A small-molecule ligand and the protein it binds are described below.
Small molecule (SMILES): Cc1cc(CCCCCCCOc2ccc(C3=NCCO3)cc2)on1

Sequence of chain 31.C:
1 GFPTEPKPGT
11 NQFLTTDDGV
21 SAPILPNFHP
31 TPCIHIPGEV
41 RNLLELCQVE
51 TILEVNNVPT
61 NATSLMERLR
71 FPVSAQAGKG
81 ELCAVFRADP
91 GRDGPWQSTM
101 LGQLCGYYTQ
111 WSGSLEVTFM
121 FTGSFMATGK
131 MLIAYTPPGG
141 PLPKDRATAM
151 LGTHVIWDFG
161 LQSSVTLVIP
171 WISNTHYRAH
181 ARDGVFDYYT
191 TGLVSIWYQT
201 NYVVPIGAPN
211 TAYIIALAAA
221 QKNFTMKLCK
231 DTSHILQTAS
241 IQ

Sequence of chain 35.C:
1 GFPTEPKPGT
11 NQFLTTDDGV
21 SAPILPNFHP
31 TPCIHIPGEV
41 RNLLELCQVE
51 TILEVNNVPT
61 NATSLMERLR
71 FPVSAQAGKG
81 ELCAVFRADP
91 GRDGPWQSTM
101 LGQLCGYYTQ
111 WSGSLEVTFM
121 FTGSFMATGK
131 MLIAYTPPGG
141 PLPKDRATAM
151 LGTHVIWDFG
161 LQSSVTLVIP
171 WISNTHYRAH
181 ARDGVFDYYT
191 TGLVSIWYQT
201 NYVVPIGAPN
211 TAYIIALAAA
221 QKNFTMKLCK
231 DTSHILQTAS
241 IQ

Binding-site contacts:
Ligand atom C3C contacts residue PHE135 of chain 35.A at 3.8 Å (hydrophobic).
Ligand atom C2A contacts residue ASP112 of chain 35.A at 3.8 Å.
Ligand atom C4B contacts residue ILE113 of chain 35.A at 4.0 Å (hydrophobic).
Ligand atom C2B contacts residue TYR201 of chain 35.A at 3.5 Å (hydrophobic).
Ligand atom C5A contacts residue ASN228 of chain 35.A at 4.0 Å.
Ligand atom C5B contacts residue ASP112 of chain 35.A at 4.0 Å.
Ligand atom C2C contacts residue PHE155 of chain 35.A at 3.9 Å (hydrophobic).
Ligand atom C6C contacts residue TYR201 of chain 35.A at 3.9 Å (hydrophobic).
Ligand atom C4A contacts residue THR114 of chain 35.A at 3.5 Å.
Ligand atom N3A contacts residue ILE113 of chain 35.A at 3.8 Å.
Ligand atom C4C contacts residue PHE135 of chain 35.A at 3.8 Å (hydrophobic).
Ligand atom C5C contacts residue ILE111 of chain 35.A at 3.8 Å (hydrophobic).
Ligand atom C2B contacts residue TRP203 of chain 35.A at 4.0 Å (hydrophobic).
Ligand atom C5B contacts residue ILE113 of chain 35.A at 3.5 Å (hydrophobic).
Ligand atom C4B contacts residue TRP203 of chain 35.A at 3.5 Å (hydrophobic).
Ligand atom C31 contacts residue VAL179 of chain 35.A at 3.3 Å (hydrophobic).
Ligand atom O1A contacts residue ASN228 of chain 35.A at 3.7 Å.
Ligand atom N2 contacts residue PHE155 of chain 35.A at 3.5 Å.
Ligand atom O1B contacts residue TYR201 of chain 35.A at 3.4 Å.
Ligand atom O1A contacts residue TRP203 of chain 35.A at 3.3 Å.
Ligand atom C3B contacts residue ASN228 of chain 35.A at 4.0 Å.
Ligand atom C3B contacts residue TRP203 of chain 35.A at 3.1 Å (hydrophobic).
Ligand atom C2A contacts residue TRP203 of chain 35.A at 3.6 Å (hydrophobic).
Ligand atom C5C contacts residue PHE135 of chain 35.A at 3.5 Å (hydrophobic).
Ligand atom C31 contacts residue PRO177 of chain 35.A at 3.9 Å (hydrophobic).
Ligand atom C5 contacts residue PHE233 of chain 35.A at 4.0 Å (hydrophobic).
Ligand atom C6B contacts residue ILE113 of chain 35.A at 4.0 Å (hydrophobic).
Ligand atom O1 contacts residue PHE233 of chain 35.A at 3.1 Å.
Ligand atom O1 contacts residue PHE155 of chain 35.A at 3.4 Å.
Ligand atom C5 contacts residue PHE155 of chain 35.A at 3.9 Å (hydrophobic).
Ligand atom N3A contacts residue THR114 of chain 35.A at 4.0 Å.
Ligand atom N2 contacts residue PHE233 of chain 35.A at 3.7 Å.
Ligand atom N3A contacts residue ASP112 of chain 35.A at 2.5 Å (salt-bridge).
Ligand atom C2C contacts residue VAL192 of chain 35.A at 3.7 Å (hydrophobic).
Ligand atom C31 contacts residue ILE24 of chain 35.C at 3.6 Å (hydrophobic).
Ligand atom C4C contacts residue VAL192 of chain 35.A at 3.5 Å (hydrophobic).
Ligand atom C4A contacts residue ASP112 of chain 35.A at 2.6 Å.
Ligand atom C5B contacts residue ILE111 of chain 35.A at 3.9 Å (hydrophobic).
Ligand atom C5A contacts residue ASP112 of chain 35.A at 4.0 Å.
Ligand atom C4 contacts residue ILE24 of chain 35.C at 4.0 Å (hydrophobic).

Sequence of chain 35.A:
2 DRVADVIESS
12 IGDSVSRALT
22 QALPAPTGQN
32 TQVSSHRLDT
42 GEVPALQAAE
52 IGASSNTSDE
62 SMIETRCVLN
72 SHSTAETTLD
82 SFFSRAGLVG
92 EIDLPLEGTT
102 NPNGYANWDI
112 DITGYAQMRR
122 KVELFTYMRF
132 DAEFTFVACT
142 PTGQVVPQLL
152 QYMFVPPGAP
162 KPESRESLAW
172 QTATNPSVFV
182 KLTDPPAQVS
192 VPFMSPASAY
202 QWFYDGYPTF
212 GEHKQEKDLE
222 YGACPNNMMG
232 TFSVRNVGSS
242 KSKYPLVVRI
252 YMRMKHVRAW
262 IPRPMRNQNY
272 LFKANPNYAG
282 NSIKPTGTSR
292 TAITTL